Sequence of chain 17.A:
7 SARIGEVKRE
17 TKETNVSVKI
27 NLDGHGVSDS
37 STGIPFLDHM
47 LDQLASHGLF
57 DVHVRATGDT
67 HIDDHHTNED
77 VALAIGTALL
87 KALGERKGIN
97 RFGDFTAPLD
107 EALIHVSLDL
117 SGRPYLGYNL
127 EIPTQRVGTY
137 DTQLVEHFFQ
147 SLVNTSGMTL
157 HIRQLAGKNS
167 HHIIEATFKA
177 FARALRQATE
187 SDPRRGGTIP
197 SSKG

Sequence of chain 16.A:
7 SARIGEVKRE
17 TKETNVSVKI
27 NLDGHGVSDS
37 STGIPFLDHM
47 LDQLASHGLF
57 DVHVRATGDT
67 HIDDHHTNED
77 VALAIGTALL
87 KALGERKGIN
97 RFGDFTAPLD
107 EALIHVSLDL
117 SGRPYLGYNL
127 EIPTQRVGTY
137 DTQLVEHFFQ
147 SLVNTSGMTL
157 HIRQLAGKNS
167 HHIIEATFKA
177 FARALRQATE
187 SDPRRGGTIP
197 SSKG

Binding-site contacts:
Ligand atom O13 contacts residue 5LD1 of chain 17.E at 0.7 Å (h-bond).
Ligand atom N4 contacts residue HIS168 of chain 16.A at 3.3 Å (h-bond).
Ligand atom O12 contacts residue ARG97 of chain 17.A at 2.8 Å (salt-bridge).
Ligand atom O11 contacts residue LYS199 of chain 17.A at 2.6 Å (salt-bridge).
Ligand atom O13 contacts residue GLU19 of chain 6.A at 2.7 Å (salt-bridge).
Ligand atom N2 contacts residue MN1 of chain 17.B at 3.3 Å.
Ligand atom O11 contacts residue ARG119 of chain 17.A at 2.9 Å (salt-bridge).
Ligand atom P9 contacts residue 5LD1 of chain 17.E at 0.2 Å.
Ligand atom O12 contacts residue 5LD1 of chain 17.E at 0.3 Å (h-bond).
Ligand atom C8 contacts residue 5LD1 of chain 17.E at 0.3 Å.
Ligand atom C7 contacts residue GLU19 of chain 6.A at 3.4 Å.
Ligand atom C6 contacts residue 5LD1 of chain 17.E at 1.4 Å.
Ligand atom C5 contacts residue HIS167 of chain 16.A at 3.3 Å.
Ligand atom C5 contacts residue MN1 of chain 17.B at 3.3 Å.
Ligand atom C3 contacts residue MN1 of chain 17.C at 3.2 Å.
Ligand atom N4 contacts residue GLU75 of chain 6.A at 3.1 Å (salt-bridge).
Ligand atom C5 contacts residue HIS71 of chain 6.A at 3.1 Å.
Ligand atom C5 contacts residue MN1 of chain 17.C at 3.2 Å.
Ligand atom N1 contacts residue HIS72 of chain 6.A at 3.3 Å (h-bond).
Ligand atom O13 contacts residue MN1 of chain 17.B at 2.4 Å.
Ligand atom O13 contacts residue GLU171 of chain 16.A at 3.4 Å (salt-bridge).
Ligand atom O10 contacts residue LYS175 of chain 16.A at 2.8 Å (salt-bridge).
Ligand atom O10 contacts residue 5LD1 of chain 17.E at 0.5 Å (h-bond).
Ligand atom C5 contacts residue 5LD1 of chain 17.E at 0.3 Å.
Ligand atom O10 contacts residue ARG119 of chain 17.A at 3.0 Å (salt-bridge).
Ligand atom N1 contacts residue 5LD1 of chain 17.E at 0.4 Å (h-bond).
Ligand atom O10 contacts residue ARG97 of chain 17.A at 2.8 Å (salt-bridge).
Ligand atom O12 contacts residue SER197 of chain 17.A at 2.6 Å (h-bond).
Ligand atom C7 contacts residue 5LD1 of chain 17.E at 0.5 Å.
Ligand atom N4 contacts residue HIS71 of chain 6.A at 3.0 Å (h-bond).
Ligand atom N1 contacts residue HIS167 of chain 16.A at 3.1 Å (h-bond).
Ligand atom C3 contacts residue 5LD1 of chain 17.E at 0.6 Å.
Ligand atom N4 contacts residue MN1 of chain 17.C at 2.2 Å.
Ligand atom O11 contacts residue 5LD1 of chain 17.E at 0.1 Å (h-bond).
Ligand atom N2 contacts residue 5LD1 of chain 17.E at 0.8 Å (h-bond).
Ligand atom C6 contacts residue GLU171 of chain 16.A at 3.2 Å.
Ligand atom N4 contacts residue 5LD1 of chain 17.E at 0.1 Å (h-bond).
Ligand atom N1 contacts residue GLU171 of chain 16.A at 3.1 Å (salt-bridge).
Ligand atom O13 contacts residue HIS72 of chain 6.A at 3.2 Å (h-bond).
Ligand atom N1 contacts residue MN1 of chain 17.B at 2.2 Å.

The protein below binds the small molecule below.
Small molecule (SMILES): O=P(O)(O)C[C@@H](O)Cn1cncn1

Sequence of chain 6.A:
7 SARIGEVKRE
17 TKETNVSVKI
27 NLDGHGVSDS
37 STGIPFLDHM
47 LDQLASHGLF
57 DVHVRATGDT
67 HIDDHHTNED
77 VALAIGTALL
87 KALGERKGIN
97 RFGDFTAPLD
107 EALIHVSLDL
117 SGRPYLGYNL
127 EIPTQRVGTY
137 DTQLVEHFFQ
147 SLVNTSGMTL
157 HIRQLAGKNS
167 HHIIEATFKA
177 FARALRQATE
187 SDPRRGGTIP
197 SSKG